Sequence of chain 1.I:
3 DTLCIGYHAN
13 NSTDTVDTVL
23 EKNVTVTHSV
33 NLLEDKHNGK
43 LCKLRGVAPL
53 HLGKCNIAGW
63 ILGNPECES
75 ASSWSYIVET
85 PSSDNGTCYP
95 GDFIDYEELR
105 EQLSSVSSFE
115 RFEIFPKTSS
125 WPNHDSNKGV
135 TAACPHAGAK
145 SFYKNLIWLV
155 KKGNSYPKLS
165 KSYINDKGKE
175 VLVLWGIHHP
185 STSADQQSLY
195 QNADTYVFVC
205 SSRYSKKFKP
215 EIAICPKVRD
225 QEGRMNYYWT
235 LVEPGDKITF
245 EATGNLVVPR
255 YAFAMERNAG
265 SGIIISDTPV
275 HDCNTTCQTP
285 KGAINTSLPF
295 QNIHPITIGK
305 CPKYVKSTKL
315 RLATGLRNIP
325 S

Binding-site contacts:
Ligand atom O4 contacts residue VAL134 of chain 1.I at 4.1 Å.
Ligand atom O1B contacts residue ALA136 of chain 1.I at 2.9 Å (h-bond).
Ligand atom O1B contacts residue LYS144 of chain 1.I at 3.3 Å (salt-bridge).
Ligand atom O8 contacts residue TYR93 of chain 1.I at 3.1 Å (h-bond).
Ligand atom C11 contacts residue TRP152 of chain 1.I at 4.0 Å (hydrophobic).
Ligand atom O8 contacts residue TRP152 of chain 1.I at 3.8 Å.
Ligand atom C10 contacts residue LYS132 of chain 1.I at 4.0 Å.
Ligand atom O4 contacts residue GLN225 of chain 1.I at 4.0 Å.
Ligand atom O6 contacts residue ASP189 of chain 1.I at 3.6 Å.
Ligand atom C8 contacts residue TYR93 of chain 1.I at 4.0 Å (hydrophobic).
Ligand atom O10 contacts residue LEU193 of chain 1.I at 3.0 Å.
Ligand atom C9 contacts residue HIS182 of chain 1.I at 3.1 Å.
Ligand atom C10 contacts residue LEU193 of chain 1.I at 4.0 Å (hydrophobic).
Ligand atom C4 contacts residue VAL134 of chain 1.I at 3.8 Å (hydrophobic).
Ligand atom C3 contacts residue LYS144 of chain 1.I at 4.0 Å.
Ligand atom O8 contacts residue GLN225 of chain 1.I at 3.2 Å (h-bond).
Ligand atom C11 contacts residue VAL134 of chain 1.I at 3.7 Å (hydrophobic).
Ligand atom O1A contacts residue THR135 of chain 1.I at 2.6 Å (h-bond).
Ligand atom C1 contacts residue GLN225 of chain 1.I at 3.6 Å.
Ligand atom O1A contacts residue ALA136 of chain 1.I at 4.0 Å.
Ligand atom O9 contacts residue PRO184 of chain 1.I at 4.1 Å.
Ligand atom C7 contacts residue TRP152 of chain 1.I at 4.0 Å (hydrophobic).
Ligand atom O9 contacts residue TYR93 of chain 1.I at 2.9 Å (h-bond).
Ligand atom C9 contacts residue LEU193 of chain 1.I at 3.8 Å (hydrophobic).
Ligand atom C5 contacts residue VAL134 of chain 1.I at 3.9 Å (hydrophobic).
Ligand atom N5 contacts residue VAL134 of chain 1.I at 3.0 Å (h-bond).
Ligand atom O1A contacts residue GLN225 of chain 1.I at 3.1 Å (h-bond).
Ligand atom C11 contacts residue GLY133 of chain 1.I at 3.8 Å.
Ligand atom O3 contacts residue GLN225 of chain 1.I at 4.1 Å.
Ligand atom C11 contacts residue LYS132 of chain 1.I at 3.0 Å.
Ligand atom O1B contacts residue THR135 of chain 1.I at 3.3 Å (h-bond).
Ligand atom C1 contacts residue ALA136 of chain 1.I at 3.8 Å (hydrophobic).
Ligand atom O1B contacts residue GLN225 of chain 1.I at 4.0 Å.
Ligand atom C10 contacts residue VAL134 of chain 1.I at 3.9 Å (hydrophobic).
Ligand atom O7 contacts residue LEU193 of chain 1.I at 3.9 Å.
Ligand atom C1 contacts residue THR135 of chain 1.I at 3.3 Å.
Ligand atom O9 contacts residue HIS182 of chain 1.I at 2.9 Å (h-bond).
Ligand atom O2 contacts residue LYS144 of chain 1.I at 4.0 Å.
Ligand atom C9 contacts residue TYR93 of chain 1.I at 3.7 Å (hydrophobic).
Ligand atom O6 contacts residue GLN225 of chain 1.I at 4.1 Å.

The small molecule below binds the protein below.
Small molecule (SMILES): CC(=O)N[C@H]1[C@H]([C@H](O)[C@H](O)CO)O[C@@](O[C@H]2[C@@H](O)[C@@H](CO)OC[C@@H]2O)(C(=O)O)C[C@@H]1O